Binding-site contacts:
Ligand atom CAM contacts residue ARG215 of chain 1.B at 4.5 Å.
Ligand atom CAJ contacts residue PHE220 of chain 1.B at 3.7 Å (hydrophobic).
Ligand atom CAX contacts residue LYS211 of chain 1.B at 3.4 Å.
Ligand atom OAG contacts residue TYR208 of chain 1.B at 4.0 Å.
Ligand atom OAH contacts residue LYS211 of chain 1.B at 4.1 Å.
Ligand atom CAL contacts residue LYS211 of chain 1.B at 4.0 Å.
Ligand atom CAR contacts residue ARG215 of chain 1.B at 4.2 Å.
Ligand atom CAO contacts residue PHE220 of chain 1.B at 4.2 Å (hydrophobic).
Ligand atom CAD contacts residue ALA212 of chain 1.B at 3.6 Å (hydrophobic).
Ligand atom CBC contacts residue ALA212 of chain 1.B at 4.2 Å (hydrophobic).
Ligand atom CAL contacts residue SER209 of chain 1.B at 4.4 Å.
Ligand atom CAL contacts residue TYR208 of chain 1.B at 4.1 Å (hydrophobic).
Ligand atom CAD contacts residue VAL216 of chain 1.B at 3.7 Å (hydrophobic).
Ligand atom CBG contacts residue VAL205 of chain 1.B at 4.3 Å (hydrophobic).
Ligand atom CAE contacts residue VAL216 of chain 1.B at 3.7 Å (hydrophobic).
Ligand atom CAZ contacts residue ALA212 of chain 1.B at 4.1 Å (hydrophobic).
Ligand atom CAK contacts residue VAL205 of chain 1.B at 4.3 Å (hydrophobic).
Ligand atom CBD contacts residue VAL205 of chain 1.B at 4.3 Å (hydrophobic).
Ligand atom CAM contacts residue LYS211 of chain 1.B at 3.8 Å.
Ligand atom OAF contacts residue LYS211 of chain 1.B at 2.7 Å (salt-bridge).

Sequence of chain 1.B:
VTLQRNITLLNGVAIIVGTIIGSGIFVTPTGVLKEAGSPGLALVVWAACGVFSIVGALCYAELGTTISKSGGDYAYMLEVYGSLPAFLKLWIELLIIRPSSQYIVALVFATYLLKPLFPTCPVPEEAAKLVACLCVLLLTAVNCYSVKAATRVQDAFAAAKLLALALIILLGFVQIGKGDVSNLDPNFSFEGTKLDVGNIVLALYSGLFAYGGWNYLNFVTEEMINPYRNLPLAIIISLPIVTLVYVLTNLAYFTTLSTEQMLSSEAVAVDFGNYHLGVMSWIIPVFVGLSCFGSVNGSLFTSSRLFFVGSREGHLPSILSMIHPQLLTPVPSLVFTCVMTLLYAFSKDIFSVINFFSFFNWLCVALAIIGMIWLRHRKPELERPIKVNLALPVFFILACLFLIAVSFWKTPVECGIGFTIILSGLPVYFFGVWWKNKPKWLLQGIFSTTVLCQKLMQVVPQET

The small molecule below binds the protein below.
Small molecule (SMILES): CC(C)CCC[C@@H](C)[C@H]1CC[C@H]2[C@@H]3CC=C4C[C@@H](OC(=O)CCC(=O)O)CC[C@]4(C)[C@H]3CC[C@]12C